This protein binds this small molecule.
Small molecule (SMILES): O=C(Cc1ccc(O)cc1)Nc1ncc(-c2ccc(O)cc2)nc1Cc1ccccc1

Sequence of chain 1.A:
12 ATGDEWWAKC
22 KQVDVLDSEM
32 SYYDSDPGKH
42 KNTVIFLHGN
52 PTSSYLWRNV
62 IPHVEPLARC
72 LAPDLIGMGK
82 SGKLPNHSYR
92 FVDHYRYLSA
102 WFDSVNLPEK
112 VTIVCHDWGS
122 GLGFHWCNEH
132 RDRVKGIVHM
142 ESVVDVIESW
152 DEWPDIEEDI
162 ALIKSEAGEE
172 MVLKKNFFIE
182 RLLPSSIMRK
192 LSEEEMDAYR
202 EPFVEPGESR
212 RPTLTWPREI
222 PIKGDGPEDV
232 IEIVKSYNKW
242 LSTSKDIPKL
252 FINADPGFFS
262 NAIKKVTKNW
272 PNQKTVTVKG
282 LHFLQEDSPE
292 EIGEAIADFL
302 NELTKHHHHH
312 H

Binding-site contacts:
Ligand atom O33 contacts residue TRP119 of chain 1.A at 3.2 Å (h-bond).
Ligand atom C13 contacts residue PHE260 of chain 1.A at 3.8 Å (hydrophobic).
Ligand atom C22 contacts residue ASP160 of chain 1.A at 3.4 Å.
Ligand atom C14 contacts residue PHE260 of chain 1.A at 3.5 Å (hydrophobic).
Ligand atom C29 contacts residue PHE284 of chain 1.A at 3.3 Å (hydrophobic).
Ligand atom C23 contacts residue ASP160 of chain 1.A at 3.5 Å.
Ligand atom C16 contacts residue ASP118 of chain 1.A at 3.3 Å.
Ligand atom N1 contacts residue ASP118 of chain 1.A at 3.6 Å.
Ligand atom N1 contacts residue PHE260 of chain 1.A at 3.8 Å.
Ligand atom C28 contacts residue HIS283 of chain 1.A at 3.5 Å.
Ligand atom C30 contacts residue SER187 of chain 1.A at 3.4 Å.
Ligand atom O17 contacts residue TRP154 of chain 1.A at 3.4 Å.
Ligand atom C15 contacts residue VAL144 of chain 1.A at 3.8 Å (hydrophobic).
Ligand atom C20 contacts residue LEU183 of chain 1.A at 3.7 Å (hydrophobic).
Ligand atom C13 contacts residue VAL144 of chain 1.A at 3.7 Å (hydrophobic).
Ligand atom C12 contacts residue VAL144 of chain 1.A at 3.6 Å (hydrophobic).
Ligand atom C11 contacts residue VAL144 of chain 1.A at 3.5 Å (hydrophobic).
Ligand atom C32 contacts residue PHE259 of chain 1.A at 3.5 Å (hydrophobic).
Ligand atom C10 contacts residue TRP119 of chain 1.A at 3.1 Å (hydrophobic).
Ligand atom C16 contacts residue VAL144 of chain 1.A at 3.6 Å (hydrophobic).
Ligand atom C14 contacts residue SER143 of chain 1.A at 3.4 Å.
Ligand atom C2 contacts residue TRP119 of chain 1.A at 3.4 Å (hydrophobic).
Ligand atom O17 contacts residue PHE260 of chain 1.A at 3.4 Å.
Ligand atom C15 contacts residue PHE260 of chain 1.A at 3.2 Å (hydrophobic).
Ligand atom O17 contacts residue SER143 of chain 1.A at 2.7 Å (h-bond).
Ligand atom C19 contacts residue LEU183 of chain 1.A at 3.6 Å (hydrophobic).
Ligand atom C15 contacts residue GLU142 of chain 1.A at 3.7 Å.
Ligand atom C11 contacts residue PHE260 of chain 1.A at 3.8 Å (hydrophobic).
Ligand atom N4 contacts residue PRO218 of chain 1.A at 3.6 Å.
Ligand atom C15 contacts residue SER143 of chain 1.A at 3.5 Å.
Ligand atom C29 contacts residue HIS283 of chain 1.A at 3.6 Å.
Ligand atom C26 contacts residue PHE260 of chain 1.A at 3.3 Å (hydrophobic).
Ligand atom C31 contacts residue PHE259 of chain 1.A at 3.4 Å (hydrophobic).
Ligand atom C30 contacts residue LEU183 of chain 1.A at 3.6 Å (hydrophobic).
Ligand atom C5 contacts residue PRO218 of chain 1.A at 3.6 Å (hydrophobic).
Ligand atom C5 contacts residue ILE161 of chain 1.A at 3.7 Å (hydrophobic).
Ligand atom C16 contacts residue PHE260 of chain 1.A at 3.4 Å (hydrophobic).
Ligand atom C29 contacts residue LEU183 of chain 1.A at 3.7 Å (hydrophobic).
Ligand atom O25 contacts residue ASP160 of chain 1.A at 3.0 Å (salt-bridge).
Ligand atom C10 contacts residue ASP118 of chain 1.A at 3.5 Å.